Sequence of chain 1.C:
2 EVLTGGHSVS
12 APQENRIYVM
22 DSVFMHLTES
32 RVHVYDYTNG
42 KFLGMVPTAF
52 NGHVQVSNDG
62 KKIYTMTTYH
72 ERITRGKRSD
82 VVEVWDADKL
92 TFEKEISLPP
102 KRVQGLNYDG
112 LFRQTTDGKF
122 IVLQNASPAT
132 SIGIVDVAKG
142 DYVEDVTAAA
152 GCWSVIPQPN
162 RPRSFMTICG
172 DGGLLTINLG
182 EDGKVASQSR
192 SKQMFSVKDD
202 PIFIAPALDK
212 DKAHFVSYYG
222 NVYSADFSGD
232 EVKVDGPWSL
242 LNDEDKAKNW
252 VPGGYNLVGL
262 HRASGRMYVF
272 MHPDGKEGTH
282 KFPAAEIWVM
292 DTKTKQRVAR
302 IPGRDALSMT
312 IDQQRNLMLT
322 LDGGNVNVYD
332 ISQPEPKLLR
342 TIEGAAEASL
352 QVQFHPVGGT

Binding-site contacts:
Ligand atom N contacts residue ASP37 of chain 1.B at 2.9 Å (salt-bridge).
Ligand atom CG contacts residue VAL111 of chain 1.B at 4.0 Å (hydrophobic).
Ligand atom CZ3 contacts residue LEU28 of chain 1.C at 3.5 Å (hydrophobic).
Ligand atom CE3 contacts residue PHE122 of chain 1.B at 3.9 Å (hydrophobic).
Ligand atom O1 contacts residue VAL111 of chain 1.B at 3.4 Å (h-bond).
Ligand atom CE2 contacts residue PHE25 of chain 1.C at 3.7 Å (hydrophobic).
Ligand atom CE3 contacts residue PHE25 of chain 1.C at 4.0 Å (hydrophobic).
Ligand atom CD1 contacts residue ASP37 of chain 1.B at 3.3 Å.
Ligand atom NE1 contacts residue LEU107 of chain 1.C at 3.9 Å.
Ligand atom CA contacts residue ASP81 of chain 1.B at 3.4 Å.
Ligand atom NE1 contacts residue ASP37 of chain 1.B at 3.4 Å (salt-bridge).
Ligand atom CZ2 contacts residue LEU107 of chain 1.C at 3.9 Å (hydrophobic).
Ligand atom CA contacts residue PHE122 of chain 1.B at 3.7 Å (hydrophobic).
Ligand atom CA contacts residue TRQ62 of chain 1.B at 2.5 Å.
Ligand atom CB contacts residue PHE122 of chain 1.B at 3.4 Å (hydrophobic).
Ligand atom N contacts residue ASP81 of chain 1.B at 3.6 Å.
Ligand atom CH2 contacts residue GLY106 of chain 1.C at 3.9 Å.
Ligand atom CB contacts residue TRQ62 of chain 1.B at 3.9 Å.
Ligand atom CH2 contacts residue LEU28 of chain 1.C at 3.9 Å (hydrophobic).
Ligand atom CZ2 contacts residue GLY106 of chain 1.C at 3.6 Å.
Ligand atom CE3 contacts residue ASN112 of chain 1.B at 3.6 Å.
Ligand atom O1 contacts residue TRQ62 of chain 1.B at 2.9 Å.
Ligand atom CA contacts residue VAL111 of chain 1.B at 3.8 Å (hydrophobic).
Ligand atom CG contacts residue PHE25 of chain 1.C at 3.9 Å (hydrophobic).
Ligand atom N contacts residue TRQ62 of chain 1.B at 1.4 Å.
Ligand atom CH2 contacts residue ASN112 of chain 1.B at 4.0 Å.
Ligand atom CA contacts residue ASP37 of chain 1.B at 3.4 Å.
Ligand atom CD2 contacts residue PHE25 of chain 1.C at 3.7 Å (hydrophobic).
Ligand atom NE1 contacts residue ASN109 of chain 1.B at 3.9 Å.
Ligand atom O1 contacts residue PHE122 of chain 1.B at 3.8 Å.
Ligand atom CD2 contacts residue ASN112 of chain 1.B at 4.0 Å.
Ligand atom O1 contacts residue ASN112 of chain 1.B at 3.6 Å.
Ligand atom CG contacts residue ASP37 of chain 1.B at 3.8 Å.
Ligand atom NE1 contacts residue ASP110 of chain 1.B at 4.0 Å.
Ligand atom CD1 contacts residue VAL111 of chain 1.B at 4.0 Å (hydrophobic).
Ligand atom CD1 contacts residue ASN109 of chain 1.B at 3.6 Å.
Ligand atom CZ3 contacts residue ASN112 of chain 1.B at 3.4 Å.
Ligand atom O1 contacts residue TRP113 of chain 1.B at 3.1 Å (h-bond).
Ligand atom CB contacts residue ASP37 of chain 1.B at 3.1 Å.
Ligand atom O1 contacts residue ASP81 of chain 1.B at 2.5 Å (salt-bridge).

A small-molecule ligand and the protein it binds are described below.
Small molecule (SMILES): NC(=O)Cc1c[nH]c2ccccc12

Sequence of chain 1.B:
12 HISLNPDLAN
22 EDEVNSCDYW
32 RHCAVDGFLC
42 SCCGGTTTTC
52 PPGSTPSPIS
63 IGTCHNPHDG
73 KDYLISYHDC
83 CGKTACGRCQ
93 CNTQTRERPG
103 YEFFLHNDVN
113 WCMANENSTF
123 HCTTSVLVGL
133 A